This protein binds this small molecule.
Small molecule (SMILES): CC(=O)N[C@@H]1[C@@H](O)[C@H](O)[C@@H](CO)O[C@H]1O

Binding-site contacts:
Ligand atom C7 contacts residue GLU55 of chain 1.B at 4.2 Å.
Ligand atom C2 contacts residue ASN56 of chain 1.B at 2.5 Å.
Ligand atom C8 contacts residue GLU55 of chain 1.B at 3.3 Å.
Ligand atom C7 contacts residue ASN56 of chain 1.B at 3.8 Å.
Ligand atom O7 contacts residue SER18 of chain 1.H at 3.4 Å (h-bond).
Ligand atom C1 contacts residue ASN56 of chain 1.B at 1.4 Å.
Ligand atom N2 contacts residue ASN56 of chain 1.B at 2.9 Å (h-bond).
Ligand atom C4 contacts residue ASN56 of chain 1.B at 4.2 Å.
Ligand atom N2 contacts residue GLU55 of chain 1.B at 4.0 Å.
Ligand atom C7 contacts residue SER18 of chain 1.H at 3.8 Å.
Ligand atom C5 contacts residue ASN56 of chain 1.B at 3.7 Å.
Ligand atom O5 contacts residue ASN56 of chain 1.B at 2.4 Å (h-bond).
Ligand atom C3 contacts residue ASN56 of chain 1.B at 3.8 Å.
Ligand atom O7 contacts residue ASN56 of chain 1.B at 4.2 Å.
Ligand atom C8 contacts residue SER18 of chain 1.H at 3.6 Å.

Sequence of chain 1.B:
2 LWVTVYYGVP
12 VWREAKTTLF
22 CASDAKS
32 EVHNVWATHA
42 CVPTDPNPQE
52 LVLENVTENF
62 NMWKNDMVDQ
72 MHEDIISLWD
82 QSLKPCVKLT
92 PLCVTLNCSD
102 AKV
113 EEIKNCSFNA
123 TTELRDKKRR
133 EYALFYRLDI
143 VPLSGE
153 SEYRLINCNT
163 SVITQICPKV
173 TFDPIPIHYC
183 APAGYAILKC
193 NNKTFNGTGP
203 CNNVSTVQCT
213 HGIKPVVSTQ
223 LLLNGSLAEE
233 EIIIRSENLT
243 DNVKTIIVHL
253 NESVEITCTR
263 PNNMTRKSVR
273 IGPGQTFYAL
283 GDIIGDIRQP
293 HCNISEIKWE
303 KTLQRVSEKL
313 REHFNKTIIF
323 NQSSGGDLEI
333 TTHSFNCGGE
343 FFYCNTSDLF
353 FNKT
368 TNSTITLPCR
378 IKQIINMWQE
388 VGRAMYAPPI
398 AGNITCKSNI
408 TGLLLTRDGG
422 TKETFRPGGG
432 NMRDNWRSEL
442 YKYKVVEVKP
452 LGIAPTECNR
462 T

Sequence of chain 1.H:
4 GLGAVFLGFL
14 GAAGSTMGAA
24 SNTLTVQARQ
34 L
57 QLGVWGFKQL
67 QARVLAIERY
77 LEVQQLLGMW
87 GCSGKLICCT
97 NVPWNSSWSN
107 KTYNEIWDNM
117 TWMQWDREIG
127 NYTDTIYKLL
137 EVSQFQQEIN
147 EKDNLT